Binding-site contacts:
Ligand atom C3 contacts residue ASN367 of chain 1.A at 3.8 Å.
Ligand atom C8 contacts residue GLN349 of chain 1.A at 4.4 Å.
Ligand atom O5 contacts residue ASN367 of chain 1.A at 2.4 Å (h-bond).
Ligand atom C8 contacts residue TYR370 of chain 1.A at 4.2 Å (hydrophobic).
Ligand atom C4 contacts residue ASN367 of chain 1.A at 4.2 Å.
Ligand atom C5 contacts residue TYR370 of chain 1.A at 4.0 Å (hydrophobic).
Ligand atom C7 contacts residue ASN367 of chain 1.A at 3.4 Å.
Ligand atom O5 contacts residue TYR370 of chain 1.A at 3.7 Å.
Ligand atom C6 contacts residue TYR370 of chain 1.A at 4.0 Å (hydrophobic).
Ligand atom C8 contacts residue ASN367 of chain 1.A at 3.6 Å.
Ligand atom N2 contacts residue ASN367 of chain 1.A at 2.9 Å (h-bond).
Ligand atom C1 contacts residue TYR370 of chain 1.A at 4.1 Å (hydrophobic).
Ligand atom C1 contacts residue SER369 of chain 1.A at 4.1 Å.
Ligand atom C5 contacts residue ASN367 of chain 1.A at 3.6 Å.
Ligand atom N2 contacts residue SER369 of chain 1.A at 4.5 Å.
Ligand atom C2 contacts residue ASN367 of chain 1.A at 2.5 Å.
Ligand atom O7 contacts residue ASN367 of chain 1.A at 3.6 Å (h-bond).
Ligand atom C1 contacts residue ASN367 of chain 1.A at 1.4 Å.

Sequence of chain 1.A:
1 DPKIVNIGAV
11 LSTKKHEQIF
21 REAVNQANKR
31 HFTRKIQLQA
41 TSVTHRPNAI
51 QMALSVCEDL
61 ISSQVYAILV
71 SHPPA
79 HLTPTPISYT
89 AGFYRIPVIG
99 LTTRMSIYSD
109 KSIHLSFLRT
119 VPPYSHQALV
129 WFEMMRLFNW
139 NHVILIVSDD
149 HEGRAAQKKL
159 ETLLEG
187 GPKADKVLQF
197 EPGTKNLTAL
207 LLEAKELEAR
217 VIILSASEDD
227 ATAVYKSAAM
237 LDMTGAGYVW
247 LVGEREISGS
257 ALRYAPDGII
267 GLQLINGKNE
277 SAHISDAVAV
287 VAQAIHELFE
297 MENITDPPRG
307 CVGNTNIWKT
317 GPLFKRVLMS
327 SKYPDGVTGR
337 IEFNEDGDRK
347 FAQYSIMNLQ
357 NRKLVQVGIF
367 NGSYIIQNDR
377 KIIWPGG

The small molecule below binds the protein below.
Small molecule (SMILES): CC(=O)N[C@H]1[C@H](O[C@H]2[C@H](O)[C@@H](NC(C)=O)CO[C@@H]2CO)O[C@H](CO)[C@@H](O[C@@H]2O[C@H](CO[C@H]3O[C@H](CO)[C@@H](O)[C@H](O)[C@@H]3O)[C@@H](O)[C@H](O[C@H]3O[C@H](CO)[C@@H](O)[C@H](O)[C@@H]3O)[C@@H]2O)[C@@H]1O